Binding-site contacts:
Ligand atom CE1 contacts residue ASP230 of chain 2.A at 2.9 Å.
Ligand atom C contacts residue LYS127 of chain 2.A at 3.7 Å.
Ligand atom OXT contacts residue ASN180 of chain 2.A at 2.8 Å (h-bond).
Ligand atom O contacts residue LEU179 of chain 2.A at 3.7 Å.
Ligand atom SG contacts residue GLY176 of chain 2.A at 3.3 Å.
Ligand atom O contacts residue LYS54 of chain 2.A at 3.7 Å.
Ligand atom CB contacts residue ASN231 of chain 2.A at 3.6 Å.
Ligand atom CB contacts residue ASN180 of chain 2.A at 3.4 Å.
Ligand atom CD contacts residue GLU187 of chain 2.A at 3.6 Å.
Ligand atom O contacts residue VAL183 of chain 2.A at 3.5 Å.
Ligand atom N contacts residue LEU179 of chain 2.A at 3.8 Å.
Ligand atom ND1 contacts residue ASP230 of chain 2.A at 3.4 Å.
Ligand atom C contacts residue LEU179 of chain 2.A at 3.8 Å (hydrophobic).
Ligand atom ND1 contacts residue ASN231 of chain 2.A at 3.5 Å (h-bond).
Ligand atom OXT contacts residue LYS127 of chain 2.A at 2.9 Å (salt-bridge).
Ligand atom CB contacts residue ASN231 of chain 2.A at 3.8 Å.
Ligand atom CA contacts residue ASN231 of chain 2.A at 3.8 Å.
Ligand atom C contacts residue ASN231 of chain 2.A at 3.5 Å.
Ligand atom NE2 contacts residue ASP230 of chain 2.A at 3.7 Å.
Ligand atom O contacts residue ASN231 of chain 2.A at 3.1 Å (h-bond).
Ligand atom NE contacts residue GLU187 of chain 2.A at 2.9 Å (salt-bridge).
Ligand atom NH1 contacts residue GLU187 of chain 2.A at 2.9 Å (salt-bridge).
Ligand atom CA contacts residue ASN180 of chain 2.A at 3.3 Å.
Ligand atom O2P contacts residue ARG134 of chain 2.A at 2.8 Å (salt-bridge).
Ligand atom P contacts residue TYR135 of chain 2.A at 3.8 Å.
Ligand atom O3P contacts residue ARG134 of chain 2.A at 2.8 Å (salt-bridge).
Ligand atom ND1 contacts residue LEU227 of chain 2.A at 3.7 Å.
Ligand atom O1P contacts residue ARG61 of chain 2.A at 2.9 Å (salt-bridge).
Ligand atom N contacts residue ASN180 of chain 2.A at 2.9 Å (h-bond).
Ligand atom P contacts residue ARG61 of chain 2.A at 3.7 Å.
Ligand atom O2P contacts residue TYR135 of chain 2.A at 2.6 Å (h-bond).
Ligand atom CZ contacts residue GLU187 of chain 2.A at 3.5 Å.
Ligand atom N contacts residue ASN231 of chain 2.A at 2.8 Å (h-bond).
Ligand atom CG contacts residue VAL183 of chain 2.A at 3.7 Å (hydrophobic).
Ligand atom CA contacts residue ASN231 of chain 2.A at 3.3 Å.
Ligand atom CG contacts residue LEU227 of chain 2.A at 3.6 Å (hydrophobic).
Ligand atom C contacts residue ASN180 of chain 2.A at 3.5 Å.
Ligand atom O3P contacts residue ARG61 of chain 2.A at 2.8 Å (salt-bridge).
Ligand atom CA contacts residue LEU179 of chain 2.A at 3.8 Å (hydrophobic).
Ligand atom N contacts residue LEU234 of chain 2.A at 3.6 Å.

Sequence of chain 2.A:
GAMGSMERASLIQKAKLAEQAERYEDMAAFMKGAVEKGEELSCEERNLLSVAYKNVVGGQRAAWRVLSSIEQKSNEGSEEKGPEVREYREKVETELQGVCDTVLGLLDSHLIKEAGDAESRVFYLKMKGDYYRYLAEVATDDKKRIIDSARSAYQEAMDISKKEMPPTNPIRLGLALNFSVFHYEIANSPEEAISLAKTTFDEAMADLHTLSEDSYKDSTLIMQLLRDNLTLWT

This protein binds this small molecule.
Small molecule (SMILES): C[C@@H](OP(=O)(O)O)[C@H](NC(=O)[C@H](Cc1c[nH]cn1)NC(=O)[C@H](CCCNC(N)=[NH2+])NC(=O)[C@@H](N)CCC(=O)O)C(=O)N[C@@H](CS)C(=O)O